This protein binds this small molecule.
Small molecule (SMILES): CC(=O)N[C@H]1[C@H](O[C@H]2[C@H](O)[C@@H](NC(C)=O)CO[C@@H]2CO)O[C@H](CO)[C@@H](O[C@@H]2O[C@H](CO)[C@@H](O)[C@H](O)[C@@H]2O)[C@@H]1O

Binding-site contacts:
Ligand atom O5 contacts residue ARG357 of chain 1.I at 3.9 Å.
Ligand atom C5 contacts residue ASN242 of chain 1.I at 3.6 Å.
Ligand atom O5 contacts residue ASN242 of chain 1.I at 2.3 Å (h-bond).
Ligand atom C5 contacts residue LEU418 of chain 1.I at 3.4 Å (hydrophobic).
Ligand atom N2 contacts residue SER419 of chain 1.I at 2.8 Å (h-bond).
Ligand atom C8 contacts residue PHE354 of chain 1.I at 4.1 Å (hydrophobic).
Ligand atom C1 contacts residue SER419 of chain 1.I at 3.6 Å.
Ligand atom C8 contacts residue LEU241 of chain 1.I at 4.2 Å (hydrophobic).
Ligand atom C2 contacts residue ASN242 of chain 1.I at 2.4 Å.
Ligand atom C3 contacts residue CYS417 of chain 1.I at 4.3 Å (hydrophobic).
Ligand atom C7 contacts residue ASN242 of chain 1.I at 3.9 Å.
Ligand atom C7 contacts residue SER419 of chain 1.I at 3.7 Å.
Ligand atom C6 contacts residue ARG357 of chain 1.I at 4.2 Å.
Ligand atom O3 contacts residue CYS417 of chain 1.I at 3.6 Å.
Ligand atom O6 contacts residue CYS356 of chain 1.I at 4.1 Å.
Ligand atom O3 contacts residue CYS356 of chain 1.I at 4.1 Å.
Ligand atom C8 contacts residue SER419 of chain 1.I at 3.9 Å.
Ligand atom C1 contacts residue ASN242 of chain 1.I at 1.4 Å.
Ligand atom C2 contacts residue SER419 of chain 1.I at 3.5 Å.
Ligand atom C2 contacts residue LEU418 of chain 1.I at 4.1 Å (hydrophobic).
Ligand atom C4 contacts residue LEU418 of chain 1.I at 3.8 Å (hydrophobic).
Ligand atom O7 contacts residue ASN355 of chain 1.I at 3.8 Å.
Ligand atom C5 contacts residue ASP191 of chain 1.I at 4.2 Å.
Ligand atom C3 contacts residue ASN242 of chain 1.I at 3.8 Å.
Ligand atom O6 contacts residue ARG357 of chain 1.I at 4.1 Å.
Ligand atom O6 contacts residue ASP191 of chain 1.I at 3.2 Å (salt-bridge).
Ligand atom C1 contacts residue LEU418 of chain 1.I at 3.8 Å (hydrophobic).
Ligand atom N2 contacts residue ASN242 of chain 1.I at 2.9 Å (h-bond).
Ligand atom C5 contacts residue ARG357 of chain 1.I at 3.6 Å.
Ligand atom O7 contacts residue ASN242 of chain 1.I at 4.4 Å.
Ligand atom C8 contacts residue ASN355 of chain 1.I at 3.9 Å.
Ligand atom C7 contacts residue ASN355 of chain 1.I at 4.2 Å.
Ligand atom O7 contacts residue LEU418 of chain 1.I at 3.7 Å.
Ligand atom O4 contacts residue LEU418 of chain 1.I at 3.8 Å.
Ligand atom C3 contacts residue SER419 of chain 1.I at 3.7 Å.
Ligand atom C4 contacts residue ASN242 of chain 1.I at 4.2 Å.
Ligand atom C3 contacts residue LEU418 of chain 1.I at 3.5 Å (hydrophobic).
Ligand atom C6 contacts residue ASP191 of chain 1.I at 4.1 Å.
Ligand atom C6 contacts residue ARG357 of chain 1.I at 3.1 Å.
Ligand atom O5 contacts residue LEU418 of chain 1.I at 4.0 Å.

Sequence of chain 1.I:
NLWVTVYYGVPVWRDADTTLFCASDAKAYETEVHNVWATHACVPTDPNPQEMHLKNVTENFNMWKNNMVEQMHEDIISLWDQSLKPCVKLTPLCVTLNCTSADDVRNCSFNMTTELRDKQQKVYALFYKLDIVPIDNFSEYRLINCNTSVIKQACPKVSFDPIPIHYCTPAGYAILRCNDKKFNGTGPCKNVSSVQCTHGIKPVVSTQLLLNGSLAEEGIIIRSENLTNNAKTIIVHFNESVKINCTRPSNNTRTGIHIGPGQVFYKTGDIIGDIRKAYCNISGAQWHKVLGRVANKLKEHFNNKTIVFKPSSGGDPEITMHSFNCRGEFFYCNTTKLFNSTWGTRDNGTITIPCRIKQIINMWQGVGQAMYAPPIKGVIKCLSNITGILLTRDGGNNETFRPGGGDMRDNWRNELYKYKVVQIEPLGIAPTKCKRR